Binding-site contacts:
Ligand atom O6' contacts residue THR70 of chain 1.A at 3.2 Å (h-bond).
Ligand atom O4' contacts residue THR70 of chain 1.A at 3.4 Å (h-bond).
Ligand atom C5 contacts residue THR10 of chain 1.A at 3.1 Å.
Ligand atom C2B contacts residue ALA96 of chain 1.A at 3.5 Å (hydrophobic).
Ligand atom O3B contacts residue ALA96 of chain 1.A at 2.7 Å (h-bond).
Ligand atom C6' contacts residue ASN95 of chain 1.A at 3.3 Å.
Ligand atom C4 contacts residue ASN69 of chain 1.A at 2.9 Å.
Ligand atom O2' contacts residue ALA96 of chain 1.A at 3.1 Å (h-bond).
Ligand atom O4 contacts residue ASN69 of chain 1.A at 2.8 Å (h-bond).
Ligand atom O6' contacts residue ARG73 of chain 1.A at 2.3 Å (salt-bridge).
Ligand atom C4B contacts residue ASN95 of chain 1.A at 3.2 Å.
Ligand atom C5 contacts residue TYR13 of chain 1.A at 3.3 Å (hydrophobic).
Ligand atom O7' contacts residue HIS122 of chain 1.A at 2.9 Å (h-bond).
Ligand atom O2B contacts residue LYS231 of chain 1.A at 3.4 Å (salt-bridge).
Ligand atom O4 contacts residue TYR13 of chain 1.A at 3.3 Å.
Ligand atom O5B contacts residue LYS231 of chain 1.A at 3.3 Å (salt-bridge).
Ligand atom C2B contacts residue ILE8 of chain 1.A at 3.3 Å (hydrophobic).
Ligand atom O1A contacts residue TYR13 of chain 1.A at 2.7 Å (h-bond).
Ligand atom N3 contacts residue ASN69 of chain 1.A at 3.2 Å (h-bond).
Ligand atom C7' contacts residue GLN192 of chain 1.A at 3.1 Å.
Ligand atom O4' contacts residue ASP191 of chain 1.A at 3.0 Å.
Ligand atom O1A contacts residue TRP66 of chain 1.A at 3.3 Å.
Ligand atom O1A contacts residue LYS231 of chain 1.A at 3.1 Å (salt-bridge).
Ligand atom C3B contacts residue ASN95 of chain 1.A at 3.1 Å.
Ligand atom C6' contacts residue ARG73 of chain 1.A at 3.3 Å.
Ligand atom C5' contacts residue ASN95 of chain 1.A at 3.4 Å.
Ligand atom O4 contacts residue THR10 of chain 1.A at 2.6 Å (h-bond).
Ligand atom C5 contacts residue ASN69 of chain 1.A at 3.5 Å.
Ligand atom O6' contacts residue ASP191 of chain 1.A at 2.2 Å (salt-bridge).
Ligand atom C6' contacts residue ASP191 of chain 1.A at 3.3 Å.
Ligand atom C3' contacts residue GLN192 of chain 1.A at 3.1 Å.
Ligand atom PA contacts residue LYS231 of chain 1.A at 3.1 Å.
Ligand atom C4 contacts residue THR10 of chain 1.A at 3.1 Å.
Ligand atom O3A contacts residue LYS231 of chain 1.A at 2.1 Å (salt-bridge).
Ligand atom O2A contacts residue TRP66 of chain 1.A at 3.4 Å.
Ligand atom O3B contacts residue ASN95 of chain 1.A at 2.1 Å (h-bond).
Ligand atom O2' contacts residue ILE8 of chain 1.A at 2.8 Å (h-bond).
Ligand atom C4 contacts residue TYR13 of chain 1.A at 3.3 Å (hydrophobic).
Ligand atom O7' contacts residue GLN192 of chain 1.A at 2.2 Å (h-bond).
Ligand atom PB contacts residue LYS231 of chain 1.A at 3.4 Å.

A protein and the small-molecule ligand that binds it are described below.
Small molecule (SMILES): CC(=O)N[C@H]1[C@@H](O[P](=O)(O)O[P](=O)(O)OC[C@H]2O[C@@H](n3ccc(=O)[nH]c3=O)[C@H](O)[C@@H]2O)O[C@H](CO)[C@H](O)[C@@H]1O

Sequence of chain 1.A:
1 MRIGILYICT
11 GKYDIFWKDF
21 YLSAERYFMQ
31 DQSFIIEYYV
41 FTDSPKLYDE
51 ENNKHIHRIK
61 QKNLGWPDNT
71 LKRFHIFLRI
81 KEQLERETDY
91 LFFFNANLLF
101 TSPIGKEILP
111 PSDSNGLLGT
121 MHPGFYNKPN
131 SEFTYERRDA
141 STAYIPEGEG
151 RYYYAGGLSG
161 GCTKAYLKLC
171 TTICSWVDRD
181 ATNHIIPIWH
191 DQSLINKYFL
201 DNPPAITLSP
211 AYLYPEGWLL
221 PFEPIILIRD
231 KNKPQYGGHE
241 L